Binding-site contacts:
Ligand atom C4 contacts residue ASN284 of chain 1.A at 3.2 Å.
Ligand atom N2 contacts residue ASN284 of chain 1.A at 3.6 Å.
Ligand atom C5 contacts residue ASN284 of chain 1.A at 2.9 Å.
Ligand atom C7 contacts residue ASN284 of chain 1.A at 4.5 Å.
Ligand atom O5 contacts residue ASN284 of chain 1.A at 2.4 Å (h-bond).
Ligand atom C3 contacts residue ASN284 of chain 1.A at 3.4 Å.
Ligand atom C1 contacts residue ASN284 of chain 1.A at 1.4 Å.
Ligand atom C2 contacts residue ASN284 of chain 1.A at 2.5 Å.
Ligand atom C6 contacts residue ASN284 of chain 1.A at 2.9 Å.
Ligand atom O3 contacts residue ASN284 of chain 1.A at 4.3 Å.
Ligand atom O6 contacts residue ASN284 of chain 1.A at 4.3 Å.

Sequence of chain 1.A:
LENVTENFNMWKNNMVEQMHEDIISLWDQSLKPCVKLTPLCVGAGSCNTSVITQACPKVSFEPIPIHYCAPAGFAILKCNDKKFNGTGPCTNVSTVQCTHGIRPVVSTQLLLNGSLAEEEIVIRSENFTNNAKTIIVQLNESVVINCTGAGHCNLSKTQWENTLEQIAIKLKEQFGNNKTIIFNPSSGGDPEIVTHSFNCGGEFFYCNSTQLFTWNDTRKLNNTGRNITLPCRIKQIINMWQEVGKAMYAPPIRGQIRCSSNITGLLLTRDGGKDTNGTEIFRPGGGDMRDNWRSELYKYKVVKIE

A small-molecule ligand and the protein it binds are described below.
Small molecule (SMILES): CC(=O)N[C@@H]1[C@@H](O)[C@H](O)[C@@H](CO)O[C@H]1O